This protein binds this small molecule.
Small molecule (SMILES): C[C@@H]1O[C@@H](O)[C@H](O)[C@H](O)[C@H]1O

Sequence of chain 1.A:
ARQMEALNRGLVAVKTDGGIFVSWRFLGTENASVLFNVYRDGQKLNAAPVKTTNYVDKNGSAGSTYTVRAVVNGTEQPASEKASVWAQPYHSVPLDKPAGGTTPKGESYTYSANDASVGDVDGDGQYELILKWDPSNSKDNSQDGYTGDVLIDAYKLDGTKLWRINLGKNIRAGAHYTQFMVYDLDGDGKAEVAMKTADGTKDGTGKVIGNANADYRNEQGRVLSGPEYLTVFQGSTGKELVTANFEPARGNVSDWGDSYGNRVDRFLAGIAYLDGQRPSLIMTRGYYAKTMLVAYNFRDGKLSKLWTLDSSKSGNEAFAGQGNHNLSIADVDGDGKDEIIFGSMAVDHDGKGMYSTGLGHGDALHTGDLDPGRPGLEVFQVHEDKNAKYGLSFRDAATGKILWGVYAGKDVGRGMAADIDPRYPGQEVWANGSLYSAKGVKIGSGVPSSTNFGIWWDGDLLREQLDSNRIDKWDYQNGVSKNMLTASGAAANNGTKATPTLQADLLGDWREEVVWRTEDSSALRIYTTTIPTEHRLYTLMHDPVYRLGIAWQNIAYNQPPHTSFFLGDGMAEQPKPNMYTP

Binding-site contacts:
Ligand atom O1 contacts residue GLY169 of chain 1.A at 4.2 Å.
Ligand atom C5 contacts residue ARG218 of chain 1.A at 3.6 Å.
Ligand atom O5 contacts residue TYR110 of chain 1.A at 4.0 Å.
Ligand atom C3 contacts residue LYS170 of chain 1.A at 3.9 Å.
Ligand atom C2 contacts residue LYS170 of chain 1.A at 4.5 Å.
Ligand atom C3 contacts residue ARG218 of chain 1.A at 4.2 Å.
Ligand atom C6 contacts residue THR104 of chain 1.A at 4.2 Å.
Ligand atom O3 contacts residue LYS170 of chain 1.A at 4.2 Å.
Ligand atom C6 contacts residue TYR110 of chain 1.A at 3.5 Å (hydrophobic).
Ligand atom O4 contacts residue PRO105 of chain 1.A at 3.6 Å.
Ligand atom O4 contacts residue ARG218 of chain 1.A at 2.8 Å (salt-bridge).
Ligand atom C6 contacts residue ARG218 of chain 1.A at 4.0 Å.
Ligand atom C6 contacts residue GLY149 of chain 1.A at 4.5 Å.
Ligand atom C5 contacts residue ASP150 of chain 1.A at 4.2 Å.
Ligand atom O1 contacts residue LYS170 of chain 1.A at 3.5 Å.
Ligand atom C6 contacts residue THR148 of chain 1.A at 4.1 Å.
Ligand atom C1 contacts residue ASP150 of chain 1.A at 3.2 Å.
Ligand atom C6 contacts residue THR103 of chain 1.A at 3.8 Å.
Ligand atom C4 contacts residue ARG218 of chain 1.A at 3.6 Å.
Ligand atom O3 contacts residue ARG218 of chain 1.A at 4.3 Å.
Ligand atom C5 contacts residue TYR110 of chain 1.A at 4.4 Å (hydrophobic).
Ligand atom O1 contacts residue ASP150 of chain 1.A at 2.7 Å (salt-bridge).
Ligand atom O5 contacts residue ASP150 of chain 1.A at 3.4 Å (salt-bridge).